Sequence of chain 1.A:
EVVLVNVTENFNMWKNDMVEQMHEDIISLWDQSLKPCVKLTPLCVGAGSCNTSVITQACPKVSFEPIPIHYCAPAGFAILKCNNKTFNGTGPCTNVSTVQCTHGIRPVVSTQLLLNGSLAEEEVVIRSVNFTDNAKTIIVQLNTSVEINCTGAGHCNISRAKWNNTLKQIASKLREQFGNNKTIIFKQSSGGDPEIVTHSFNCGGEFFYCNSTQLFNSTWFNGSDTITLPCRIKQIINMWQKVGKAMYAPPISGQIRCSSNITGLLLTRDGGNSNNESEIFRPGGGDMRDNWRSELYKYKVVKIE

Sequence of chain 1.B:
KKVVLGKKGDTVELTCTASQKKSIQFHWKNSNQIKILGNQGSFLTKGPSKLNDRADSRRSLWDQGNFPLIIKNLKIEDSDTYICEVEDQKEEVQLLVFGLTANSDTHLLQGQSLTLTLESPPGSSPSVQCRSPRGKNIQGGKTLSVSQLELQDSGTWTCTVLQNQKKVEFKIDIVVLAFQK

Binding-site contacts:
Ligand atom C3 contacts residue ASN134 of chain 1.A at 3.7 Å.
Ligand atom C4 contacts residue ASN134 of chain 1.A at 4.2 Å.
Ligand atom C1 contacts residue THR136 of chain 1.A at 4.3 Å.
Ligand atom C3 contacts residue ASP137 of chain 1.A at 4.4 Å.
Ligand atom O6 contacts residue THR136 of chain 1.A at 3.6 Å.
Ligand atom O6 contacts residue ASP137 of chain 1.A at 3.5 Å.
Ligand atom C5 contacts residue ASN134 of chain 1.A at 3.7 Å.
Ligand atom C7 contacts residue ASN134 of chain 1.A at 3.4 Å.
Ligand atom C1 contacts residue ASN134 of chain 1.A at 1.4 Å.
Ligand atom O5 contacts residue ASN134 of chain 1.A at 2.4 Å (h-bond).
Ligand atom O7 contacts residue ASN134 of chain 1.A at 3.0 Å (h-bond).
Ligand atom O3 contacts residue ASP137 of chain 1.A at 3.1 Å.
Ligand atom C2 contacts residue ASN134 of chain 1.A at 2.5 Å.
Ligand atom N2 contacts residue ASN134 of chain 1.A at 3.3 Å (h-bond).
Ligand atom O6 contacts residue GLN33 of chain 1.B at 4.0 Å.
Ligand atom C5 contacts residue THR136 of chain 1.A at 4.0 Å.
Ligand atom O5 contacts residue THR136 of chain 1.A at 3.5 Å.
Ligand atom C6 contacts residue THR136 of chain 1.A at 3.7 Å.
Ligand atom C6 contacts residue ASN134 of chain 1.A at 4.4 Å.
Ligand atom O5 contacts residue ASP137 of chain 1.A at 3.8 Å.
Ligand atom C6 contacts residue ASP137 of chain 1.A at 4.0 Å.
Ligand atom O3 contacts residue ASN134 of chain 1.A at 3.8 Å.

This small molecule binds to this protein.
Small molecule (SMILES): CC(=O)N[C@@H]1[C@@H](O)[C@H](O)[C@@H](CO)O[C@H]1O